Binding-site contacts:
Ligand atom CE1 contacts residue LEU41 of chain 1.B at 3.5 Å (hydrophobic).
Ligand atom NO contacts residue GLY291 of chain 1.B at 3.4 Å (h-bond).
Ligand atom NE contacts residue HEM1 of chain 1.L at 3.7 Å.
Ligand atom CD contacts residue GLU297 of chain 1.B at 3.6 Å.
Ligand atom CG contacts residue HEM1 of chain 1.L at 3.5 Å.
Ligand atom NE contacts residue GLU297 of chain 1.B at 2.8 Å (salt-bridge).
Ligand atom CB contacts residue HEM1 of chain 1.L at 3.5 Å.
Ligand atom CG contacts residue GLU297 of chain 1.B at 3.4 Å.
Ligand atom O3 contacts residue GLY291 of chain 1.B at 3.0 Å (h-bond).
Ligand atom O contacts residue GLN183 of chain 1.B at 2.9 Å.
Ligand atom O2 contacts residue SER290 of chain 1.B at 3.4 Å.
Ligand atom N1' contacts residue SER182 of chain 1.B at 3.7 Å.
Ligand atom N1' contacts residue ARG186 of chain 1.B at 3.8 Å.
Ligand atom O2 contacts residue GLY291 of chain 1.B at 3.0 Å (h-bond).
Ligand atom NH2 contacts residue GLU297 of chain 1.B at 3.0 Å (salt-bridge).
Ligand atom NO contacts residue HEM1 of chain 1.L at 3.6 Å.
Ligand atom CD1 contacts residue TYR411 of chain 1.B at 3.5 Å (hydrophobic).
Ligand atom N' contacts residue GOL1 of chain 1.O at 3.4 Å.
Ligand atom CE1 contacts residue TYR411 of chain 1.B at 3.7 Å (hydrophobic).
Ligand atom NH2 contacts residue TRP292 of chain 1.B at 3.3 Å (h-bond).
Ligand atom N contacts residue HEM1 of chain 1.L at 3.0 Å (h-bond).
Ligand atom O3 contacts residue TRP292 of chain 1.B at 2.9 Å (h-bond).
Ligand atom CE2 contacts residue TRP10 of chain 1.A at 3.6 Å (hydrophobic).
Ligand atom CB contacts residue VAL272 of chain 1.B at 3.6 Å (hydrophobic).
Ligand atom NO contacts residue PRO270 of chain 1.B at 3.7 Å.
Ligand atom O3 contacts residue HEM1 of chain 1.L at 3.4 Å.
Ligand atom CZ contacts residue GLU297 of chain 1.B at 3.5 Å.
Ligand atom CA contacts residue HEM1 of chain 1.L at 3.3 Å.
Ligand atom O' contacts residue ARG186 of chain 1.B at 3.7 Å.
Ligand atom O2 contacts residue HEM1 of chain 1.L at 3.4 Å.
Ligand atom O2 contacts residue PHE289 of chain 1.B at 3.5 Å.
Ligand atom O contacts residue ARG186 of chain 1.B at 3.7 Å.
Ligand atom CD contacts residue HEM1 of chain 1.L at 3.7 Å.
Ligand atom CZ' contacts residue LEU41 of chain 1.B at 3.5 Å (hydrophobic).
Ligand atom O3 contacts residue PRO270 of chain 1.B at 3.4 Å.
Ligand atom O2 contacts residue PRO270 of chain 1.B at 3.7 Å.
Ligand atom CZ' contacts residue VAL40 of chain 1.B at 3.7 Å (hydrophobic).
Ligand atom CA' contacts residue HEM1 of chain 1.L at 3.7 Å.
Ligand atom NH2 contacts residue HEM1 of chain 1.L at 3.6 Å.
Ligand atom CD contacts residue VAL272 of chain 1.B at 3.7 Å (hydrophobic).

Sequence of chain 1.B:
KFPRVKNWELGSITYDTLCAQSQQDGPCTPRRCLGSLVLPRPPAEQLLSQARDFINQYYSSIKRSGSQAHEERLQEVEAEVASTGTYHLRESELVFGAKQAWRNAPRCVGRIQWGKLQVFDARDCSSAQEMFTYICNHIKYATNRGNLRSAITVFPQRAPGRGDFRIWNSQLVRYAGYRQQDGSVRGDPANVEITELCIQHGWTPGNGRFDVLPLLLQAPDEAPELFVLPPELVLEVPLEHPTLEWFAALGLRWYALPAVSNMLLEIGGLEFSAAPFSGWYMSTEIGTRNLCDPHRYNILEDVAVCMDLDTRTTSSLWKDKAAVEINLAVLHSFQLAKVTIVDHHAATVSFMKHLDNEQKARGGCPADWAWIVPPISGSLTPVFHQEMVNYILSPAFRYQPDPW

The protein below binds the small molecule below.
Small molecule (SMILES): N=C(NCCC[C@@H](NC(=O)[C@H](N)Cc1ccccc1)C(N)=O)NN(O)O

Sequence of chain 1.A:
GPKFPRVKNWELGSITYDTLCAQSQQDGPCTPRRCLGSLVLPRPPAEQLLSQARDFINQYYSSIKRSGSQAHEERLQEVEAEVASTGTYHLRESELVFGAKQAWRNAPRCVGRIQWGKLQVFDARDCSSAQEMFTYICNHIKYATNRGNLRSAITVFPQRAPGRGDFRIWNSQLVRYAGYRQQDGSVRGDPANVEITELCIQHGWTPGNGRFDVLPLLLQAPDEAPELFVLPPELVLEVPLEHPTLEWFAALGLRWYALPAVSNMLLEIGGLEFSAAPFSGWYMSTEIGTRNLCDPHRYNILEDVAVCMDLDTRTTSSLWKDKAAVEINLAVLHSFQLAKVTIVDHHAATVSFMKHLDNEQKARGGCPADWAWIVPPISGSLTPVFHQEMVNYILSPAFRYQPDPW